Sequence of chain 1.C:
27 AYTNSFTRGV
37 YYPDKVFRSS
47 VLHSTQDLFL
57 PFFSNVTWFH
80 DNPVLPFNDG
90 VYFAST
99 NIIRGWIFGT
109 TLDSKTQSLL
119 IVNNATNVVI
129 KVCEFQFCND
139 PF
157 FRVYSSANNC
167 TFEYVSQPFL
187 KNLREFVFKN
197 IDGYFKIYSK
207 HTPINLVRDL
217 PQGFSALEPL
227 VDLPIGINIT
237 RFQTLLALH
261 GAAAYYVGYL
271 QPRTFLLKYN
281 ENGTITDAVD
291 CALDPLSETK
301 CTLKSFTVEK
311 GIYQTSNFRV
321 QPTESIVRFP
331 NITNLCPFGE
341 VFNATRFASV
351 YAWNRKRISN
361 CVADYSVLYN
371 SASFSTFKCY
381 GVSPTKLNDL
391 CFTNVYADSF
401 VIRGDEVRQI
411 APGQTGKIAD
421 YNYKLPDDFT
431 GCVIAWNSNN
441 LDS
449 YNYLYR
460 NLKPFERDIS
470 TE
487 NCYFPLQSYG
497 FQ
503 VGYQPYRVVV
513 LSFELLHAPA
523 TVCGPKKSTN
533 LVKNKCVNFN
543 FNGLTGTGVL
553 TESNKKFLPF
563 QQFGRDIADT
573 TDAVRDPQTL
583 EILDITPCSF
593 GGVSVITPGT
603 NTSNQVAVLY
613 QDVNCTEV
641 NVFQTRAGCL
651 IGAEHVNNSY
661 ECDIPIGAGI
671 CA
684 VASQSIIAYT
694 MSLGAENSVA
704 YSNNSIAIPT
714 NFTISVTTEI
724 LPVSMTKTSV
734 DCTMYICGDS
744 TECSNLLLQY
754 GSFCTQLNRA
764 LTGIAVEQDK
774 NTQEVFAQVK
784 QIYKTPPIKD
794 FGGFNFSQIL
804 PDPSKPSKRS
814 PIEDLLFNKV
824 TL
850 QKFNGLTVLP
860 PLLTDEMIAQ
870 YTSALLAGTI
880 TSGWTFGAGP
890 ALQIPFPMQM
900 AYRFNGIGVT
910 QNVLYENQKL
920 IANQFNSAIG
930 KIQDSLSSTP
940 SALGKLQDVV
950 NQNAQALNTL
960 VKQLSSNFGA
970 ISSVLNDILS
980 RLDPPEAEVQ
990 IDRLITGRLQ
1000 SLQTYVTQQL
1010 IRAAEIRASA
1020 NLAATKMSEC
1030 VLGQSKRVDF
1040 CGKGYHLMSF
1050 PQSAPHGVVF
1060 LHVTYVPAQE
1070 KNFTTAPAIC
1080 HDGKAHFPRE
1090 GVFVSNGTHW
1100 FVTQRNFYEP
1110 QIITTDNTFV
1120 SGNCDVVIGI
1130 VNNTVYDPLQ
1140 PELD

A protein and the small-molecule ligand that binds it are described below.
Small molecule (SMILES): CC(=O)N[C@@H]1[C@@H](O)[C@H](O)[C@@H](CO)O[C@H]1O

Binding-site contacts:
Ligand atom C4 contacts residue GLN580 of chain 1.C at 3.8 Å.
Ligand atom C3 contacts residue ASN331 of chain 1.C at 3.8 Å.
Ligand atom C5 contacts residue ASN331 of chain 1.C at 3.7 Å.
Ligand atom O4 contacts residue GLN580 of chain 1.C at 3.5 Å (h-bond).
Ligand atom O7 contacts residue ASN331 of chain 1.C at 3.1 Å (h-bond).
Ligand atom C1 contacts residue ASN331 of chain 1.C at 1.5 Å.
Ligand atom C7 contacts residue ASN331 of chain 1.C at 3.1 Å.
Ligand atom C8 contacts residue ASN331 of chain 1.C at 4.3 Å.
Ligand atom C6 contacts residue ASN331 of chain 1.C at 4.5 Å.
Ligand atom O5 contacts residue ASN331 of chain 1.C at 2.5 Å (h-bond).
Ligand atom N2 contacts residue ASN331 of chain 1.C at 2.8 Å (h-bond).
Ligand atom C2 contacts residue ASN331 of chain 1.C at 2.4 Å.
Ligand atom O6 contacts residue ASN331 of chain 1.C at 4.3 Å.
Ligand atom C6 contacts residue GLN580 of chain 1.C at 3.9 Å.
Ligand atom C4 contacts residue ASN331 of chain 1.C at 4.3 Å.